Sequence of chain 1.C:
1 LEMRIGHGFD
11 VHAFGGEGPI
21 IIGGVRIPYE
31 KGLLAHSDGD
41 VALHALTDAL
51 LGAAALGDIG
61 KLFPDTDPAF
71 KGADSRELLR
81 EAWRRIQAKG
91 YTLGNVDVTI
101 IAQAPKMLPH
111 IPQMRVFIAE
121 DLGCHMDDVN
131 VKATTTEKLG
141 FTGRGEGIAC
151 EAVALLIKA

Binding-site contacts:
Ligand atom O3B contacts residue GLY140 of chain 1.C at 3.3 Å.
Ligand atom O1A contacts residue PHE141 of chain 1.B at 3.4 Å.
Ligand atom O2B contacts residue GLY140 of chain 1.A at 3.6 Å.
Ligand atom C4 contacts residue PHE141 of chain 1.A at 3.8 Å (hydrophobic).
Ligand atom C4 contacts residue THR142 of chain 1.A at 2.9 Å.
Ligand atom O3A contacts residue GLY140 of chain 1.C at 3.6 Å.
Ligand atom O1A contacts residue GLY140 of chain 1.C at 3.3 Å.
Ligand atom C9 contacts residue GLU151 of chain 1.C at 3.5 Å.
Ligand atom O1A contacts residue PHE141 of chain 1.C at 3.5 Å (h-bond).
Ligand atom O2B contacts residue ARG144 of chain 1.C at 2.6 Å (salt-bridge).
Ligand atom O2A contacts residue GLY140 of chain 1.C at 3.7 Å.
Ligand atom O1B contacts residue PHE141 of chain 1.A at 3.9 Å.
Ligand atom O1B contacts residue ARG144 of chain 1.A at 3.0 Å (salt-bridge).
Ligand atom PA contacts residue PHE141 of chain 1.B at 3.6 Å.
Ligand atom O3A contacts residue PHE141 of chain 1.C at 3.4 Å (h-bond).
Ligand atom C1 contacts residue PHE141 of chain 1.C at 3.8 Å (hydrophobic).
Ligand atom C1 contacts residue PHE141 of chain 1.A at 3.4 Å (hydrophobic).
Ligand atom C9 contacts residue PHE9 of chain 1.C at 3.7 Å (hydrophobic).
Ligand atom O3B contacts residue ARG144 of chain 1.C at 2.7 Å (salt-bridge).
Ligand atom O1B contacts residue ARG144 of chain 1.B at 3.1 Å (salt-bridge).
Ligand atom PA contacts residue GLY140 of chain 1.C at 3.7 Å.
Ligand atom C9 contacts residue PHE9 of chain 1.B at 3.7 Å (hydrophobic).
Ligand atom C3 contacts residue PHE141 of chain 1.C at 3.7 Å (hydrophobic).
Ligand atom O3A contacts residue GLY140 of chain 1.A at 3.6 Å.
Ligand atom PB contacts residue ARG144 of chain 1.A at 3.8 Å.
Ligand atom O2A contacts residue GLY140 of chain 1.B at 3.2 Å.
Ligand atom O2A contacts residue PHE141 of chain 1.B at 2.4 Å (h-bond).
Ligand atom C2 contacts residue PHE141 of chain 1.C at 3.3 Å (hydrophobic).
Ligand atom O1B contacts residue GLY140 of chain 1.B at 3.1 Å.
Ligand atom C10 contacts residue PHE9 of chain 1.A at 3.7 Å (hydrophobic).
Ligand atom C8 contacts residue PHE9 of chain 1.C at 3.6 Å (hydrophobic).
Ligand atom O3B contacts residue ARG144 of chain 1.B at 2.7 Å (salt-bridge).
Ligand atom C10 contacts residue GLU151 of chain 1.A at 3.4 Å.
Ligand atom C10 contacts residue PHE9 of chain 1.C at 3.5 Å (hydrophobic).
Ligand atom PB contacts residue ARG144 of chain 1.B at 3.8 Å.
Ligand atom O2B contacts residue ARG144 of chain 1.A at 2.6 Å (salt-bridge).
Ligand atom O1 contacts residue GLY140 of chain 1.B at 3.9 Å.
Ligand atom O1 contacts residue PHE141 of chain 1.A at 3.2 Å.
Ligand atom PB contacts residue ARG144 of chain 1.C at 3.6 Å.
Ligand atom C1 contacts residue GLY140 of chain 1.A at 3.4 Å.

Sequence of chain 1.B:
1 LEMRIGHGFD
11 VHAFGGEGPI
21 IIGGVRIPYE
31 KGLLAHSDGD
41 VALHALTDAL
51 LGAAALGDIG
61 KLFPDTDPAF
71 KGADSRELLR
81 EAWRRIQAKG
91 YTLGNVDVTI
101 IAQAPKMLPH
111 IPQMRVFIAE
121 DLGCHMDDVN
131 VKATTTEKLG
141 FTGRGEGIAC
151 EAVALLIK

Sequence of chain 1.A:
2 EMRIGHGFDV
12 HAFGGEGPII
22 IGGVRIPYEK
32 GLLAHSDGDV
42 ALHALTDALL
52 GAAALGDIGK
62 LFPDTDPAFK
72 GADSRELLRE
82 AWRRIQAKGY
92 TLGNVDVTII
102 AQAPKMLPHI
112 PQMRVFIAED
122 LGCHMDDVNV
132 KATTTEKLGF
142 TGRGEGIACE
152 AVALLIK

The small molecule below binds the protein below.
Small molecule (SMILES): CC(C)=CCC/C(C)=C/CO[P](=O)(O)OP(=O)(O)O